The protein below binds the small molecule below.
Small molecule (SMILES): CC(=O)N[C@@H]1[C@@H](O)[C@H](O)[C@@H](CO)O[C@H]1O

Binding-site contacts:
Ligand atom C5 contacts residue ASN239 of chain 1.D at 3.7 Å.
Ligand atom N2 contacts residue ASN239 of chain 1.D at 2.9 Å (h-bond).
Ligand atom O5 contacts residue MET237 of chain 1.D at 3.9 Å.
Ligand atom C2 contacts residue ASN239 of chain 1.D at 2.5 Å.
Ligand atom C4 contacts residue ASN239 of chain 1.D at 4.2 Å.
Ligand atom O5 contacts residue ASN239 of chain 1.D at 2.4 Å (h-bond).
Ligand atom C6 contacts residue MET237 of chain 1.D at 4.1 Å (hydrophobic).
Ligand atom O7 contacts residue ASN239 of chain 1.D at 3.7 Å.
Ligand atom C1 contacts residue ASN239 of chain 1.D at 1.4 Å.
Ligand atom C7 contacts residue ASN239 of chain 1.D at 3.5 Å.
Ligand atom C3 contacts residue ASN239 of chain 1.D at 3.8 Å.
Ligand atom C5 contacts residue MET237 of chain 1.D at 4.4 Å (hydrophobic).
Ligand atom O6 contacts residue MET237 of chain 1.D at 2.9 Å (h-bond).

Sequence of chain 1.D:
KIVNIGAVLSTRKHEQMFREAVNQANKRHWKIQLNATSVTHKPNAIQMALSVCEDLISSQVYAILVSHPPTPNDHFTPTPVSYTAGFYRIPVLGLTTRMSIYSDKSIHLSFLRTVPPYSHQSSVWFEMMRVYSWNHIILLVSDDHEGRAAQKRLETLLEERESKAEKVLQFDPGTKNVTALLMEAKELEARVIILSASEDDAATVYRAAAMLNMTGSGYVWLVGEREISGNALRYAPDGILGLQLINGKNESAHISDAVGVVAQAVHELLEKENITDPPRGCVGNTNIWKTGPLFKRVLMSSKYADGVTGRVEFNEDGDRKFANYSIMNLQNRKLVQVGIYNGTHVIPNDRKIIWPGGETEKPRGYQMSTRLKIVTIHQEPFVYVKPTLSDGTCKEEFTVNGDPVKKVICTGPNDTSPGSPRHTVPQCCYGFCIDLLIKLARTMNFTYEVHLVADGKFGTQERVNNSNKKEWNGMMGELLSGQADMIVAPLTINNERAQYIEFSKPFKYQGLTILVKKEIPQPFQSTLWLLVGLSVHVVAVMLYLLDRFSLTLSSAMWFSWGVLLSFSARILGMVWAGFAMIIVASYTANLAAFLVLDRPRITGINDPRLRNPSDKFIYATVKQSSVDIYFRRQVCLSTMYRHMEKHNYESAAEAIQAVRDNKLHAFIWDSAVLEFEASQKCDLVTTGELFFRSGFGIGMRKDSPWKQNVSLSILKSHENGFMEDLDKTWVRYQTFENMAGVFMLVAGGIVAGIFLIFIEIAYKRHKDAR